Binding-site contacts:
Ligand atom C7A contacts residue ASP145 of chain 1.A at 3.7 Å.
Ligand atom N7B contacts residue LYS89 of chain 1.A at 3.9 Å.
Ligand atom N1 contacts residue LEU83 of chain 1.A at 3.5 Å (h-bond).
Ligand atom C2B contacts residue GLN85 of chain 1.A at 3.7 Å.
Ligand atom C2B contacts residue HIS84 of chain 1.A at 3.6 Å.
Ligand atom C5A contacts residue LEU134 of chain 1.A at 3.8 Å (hydrophobic).
Ligand atom C5 contacts residue LEU134 of chain 1.A at 3.5 Å (hydrophobic).
Ligand atom C7A contacts residue TYR15 of chain 1.A at 3.0 Å (hydrophobic).
Ligand atom C3B contacts residue HIS84 of chain 1.A at 3.4 Å.
Ligand atom C5B contacts residue ASP86 of chain 1.A at 4.1 Å.
Ligand atom C8B contacts residue ILE10 of chain 1.A at 3.8 Å (hydrophobic).
Ligand atom C5 contacts residue ALA31 of chain 1.A at 4.0 Å (hydrophobic).
Ligand atom N1 contacts residue ALA31 of chain 1.A at 3.5 Å.
Ligand atom C8B contacts residue LYS89 of chain 1.A at 3.0 Å.
Ligand atom C2 contacts residue ALA31 of chain 1.A at 4.1 Å (hydrophobic).
Ligand atom C2B contacts residue LEU83 of chain 1.A at 3.0 Å (hydrophobic).
Ligand atom C6 contacts residue LEU134 of chain 1.A at 3.7 Å (hydrophobic).
Ligand atom N1 contacts residue GLU81 of chain 1.A at 3.5 Å (salt-bridge).
Ligand atom C3B contacts residue GLN85 of chain 1.A at 3.4 Å.
Ligand atom C4B contacts residue GLN85 of chain 1.A at 3.9 Å.
Ligand atom C1B contacts residue LEU83 of chain 1.A at 3.4 Å (hydrophobic).
Ligand atom N7 contacts residue LEU83 of chain 1.A at 2.9 Å (h-bond).
Ligand atom N7B contacts residue ASP86 of chain 1.A at 4.0 Å.
Ligand atom C3A contacts residue TYR15 of chain 1.A at 3.9 Å (hydrophobic).
Ligand atom C1B contacts residue ILE10 of chain 1.A at 4.0 Å (hydrophobic).
Ligand atom C9B contacts residue GLN85 of chain 1.A at 4.1 Å.
Ligand atom C4 contacts residue LEU134 of chain 1.A at 3.3 Å (hydrophobic).
Ligand atom N1 contacts residue LEU134 of chain 1.A at 3.8 Å.
Ligand atom C5 contacts residue PHE80 of chain 1.A at 4.0 Å (hydrophobic).
Ligand atom C2 contacts residue LEU83 of chain 1.A at 3.8 Å (hydrophobic).
Ligand atom C9B contacts residue HIS84 of chain 1.A at 4.0 Å.
Ligand atom C6 contacts residue PHE80 of chain 1.A at 3.9 Å (hydrophobic).
Ligand atom C8B contacts residue ASP86 of chain 1.A at 3.4 Å.
Ligand atom C6A contacts residue PHE80 of chain 1.A at 3.5 Å (hydrophobic).
Ligand atom C2 contacts residue LEU134 of chain 1.A at 3.6 Å (hydrophobic).
Ligand atom N3 contacts residue LEU134 of chain 1.A at 3.3 Å.
Ligand atom N1 contacts residue PHE82 of chain 1.A at 4.1 Å.
Ligand atom C6 contacts residue GLU81 of chain 1.A at 3.2 Å.
Ligand atom C3B contacts residue LEU83 of chain 1.A at 4.1 Å (hydrophobic).
Ligand atom C6 contacts residue ALA31 of chain 1.A at 3.5 Å (hydrophobic).

Sequence of chain 1.A:
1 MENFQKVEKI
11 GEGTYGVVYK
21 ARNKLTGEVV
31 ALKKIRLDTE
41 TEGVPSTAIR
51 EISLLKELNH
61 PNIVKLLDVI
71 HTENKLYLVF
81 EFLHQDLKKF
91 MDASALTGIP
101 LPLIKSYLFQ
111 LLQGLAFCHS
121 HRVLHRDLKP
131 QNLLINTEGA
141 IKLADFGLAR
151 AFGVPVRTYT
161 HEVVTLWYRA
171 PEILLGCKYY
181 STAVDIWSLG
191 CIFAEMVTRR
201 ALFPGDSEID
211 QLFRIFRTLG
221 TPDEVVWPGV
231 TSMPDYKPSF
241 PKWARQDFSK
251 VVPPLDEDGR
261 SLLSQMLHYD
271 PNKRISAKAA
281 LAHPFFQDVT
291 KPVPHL

This small molecule binds to this protein.
Small molecule (SMILES): Cc1nc(C)c(-c2ccnc(Nc3ccc(N(C)C)cc3)n2)s1